This small molecule binds to this protein.
Small molecule (SMILES): Nc1ncnc2c1ncn2[C@H]1C[C@H](O)[C@@H](COP(=O)(O)O)O1

Binding-site contacts:
Ligand atom N6 contacts residue PRO419 of chain 15.A at 3.4 Å (h-bond).
Ligand atom N7 contacts residue HIS418 of chain 15.A at 4.4 Å.
Ligand atom C2 contacts residue PRO419 of chain 15.A at 4.0 Å (hydrophobic).
Ligand atom N9 contacts residue PRO203 of chain 15.A at 4.2 Å.
Ligand atom C6 contacts residue VAL202 of chain 15.A at 3.9 Å (hydrophobic).
Ligand atom C8 contacts residue PRO203 of chain 15.A at 4.4 Å (hydrophobic).
Ligand atom O4' contacts residue PRO419 of chain 15.A at 4.3 Å.
Ligand atom N3 contacts residue PRO203 of chain 15.A at 4.4 Å.
Ligand atom C5 contacts residue PRO203 of chain 15.A at 4.3 Å (hydrophobic).
Ligand atom C2' contacts residue PRO203 of chain 15.A at 4.0 Å (hydrophobic).
Ligand atom N3 contacts residue PRO419 of chain 15.A at 4.3 Å.
Ligand atom C2 contacts residue GLY427 of chain 15.A at 3.4 Å.
Ligand atom N6 contacts residue GLY427 of chain 15.A at 2.8 Å (h-bond).
Ligand atom C4 contacts residue PRO419 of chain 15.A at 4.2 Å (hydrophobic).
Ligand atom O2P contacts residue HIS416 of chain 15.A at 2.8 Å (h-bond).
Ligand atom N6 contacts residue SER420 of chain 15.A at 4.0 Å.
Ligand atom N6 contacts residue PHE426 of chain 15.A at 3.8 Å.
Ligand atom N7 contacts residue SER420 of chain 15.A at 3.9 Å.
Ligand atom N1 contacts residue PRO419 of chain 15.A at 3.5 Å (h-bond).
Ligand atom C2 contacts residue VAL202 of chain 15.A at 4.3 Å (hydrophobic).
Ligand atom O5' contacts residue PRO419 of chain 15.A at 3.9 Å.
Ligand atom C6 contacts residue PRO419 of chain 15.A at 3.2 Å (hydrophobic).
Ligand atom P contacts residue HIS416 of chain 15.A at 4.0 Å.
Ligand atom N1 contacts residue VAL202 of chain 15.A at 3.7 Å.
Ligand atom O1P contacts residue HIS416 of chain 15.A at 4.2 Å.
Ligand atom C6 contacts residue PRO203 of chain 15.A at 4.4 Å (hydrophobic).
Ligand atom N9 contacts residue HIS418 of chain 15.A at 4.3 Å.
Ligand atom C1' contacts residue HIS418 of chain 15.A at 4.1 Å.
Ligand atom N6 contacts residue GLY425 of chain 15.A at 4.1 Å.
Ligand atom N7 contacts residue PRO419 of chain 15.A at 4.3 Å.
Ligand atom C8 contacts residue HIS418 of chain 15.A at 3.7 Å.
Ligand atom O2P contacts residue PRO419 of chain 15.A at 4.2 Å.
Ligand atom N6 contacts residue VAL202 of chain 15.A at 4.0 Å.
Ligand atom N1 contacts residue GLY427 of chain 15.A at 2.7 Å (h-bond).
Ligand atom C5 contacts residue SER420 of chain 15.A at 4.3 Å.
Ligand atom C6 contacts residue GLY427 of chain 15.A at 3.7 Å.
Ligand atom C6 contacts residue SER420 of chain 15.A at 4.3 Å.
Ligand atom C5 contacts residue PRO419 of chain 15.A at 3.7 Å (hydrophobic).
Ligand atom C4 contacts residue PRO203 of chain 15.A at 4.2 Å (hydrophobic).
Ligand atom O4' contacts residue HIS418 of chain 15.A at 4.1 Å.

Sequence of chain 15.A:
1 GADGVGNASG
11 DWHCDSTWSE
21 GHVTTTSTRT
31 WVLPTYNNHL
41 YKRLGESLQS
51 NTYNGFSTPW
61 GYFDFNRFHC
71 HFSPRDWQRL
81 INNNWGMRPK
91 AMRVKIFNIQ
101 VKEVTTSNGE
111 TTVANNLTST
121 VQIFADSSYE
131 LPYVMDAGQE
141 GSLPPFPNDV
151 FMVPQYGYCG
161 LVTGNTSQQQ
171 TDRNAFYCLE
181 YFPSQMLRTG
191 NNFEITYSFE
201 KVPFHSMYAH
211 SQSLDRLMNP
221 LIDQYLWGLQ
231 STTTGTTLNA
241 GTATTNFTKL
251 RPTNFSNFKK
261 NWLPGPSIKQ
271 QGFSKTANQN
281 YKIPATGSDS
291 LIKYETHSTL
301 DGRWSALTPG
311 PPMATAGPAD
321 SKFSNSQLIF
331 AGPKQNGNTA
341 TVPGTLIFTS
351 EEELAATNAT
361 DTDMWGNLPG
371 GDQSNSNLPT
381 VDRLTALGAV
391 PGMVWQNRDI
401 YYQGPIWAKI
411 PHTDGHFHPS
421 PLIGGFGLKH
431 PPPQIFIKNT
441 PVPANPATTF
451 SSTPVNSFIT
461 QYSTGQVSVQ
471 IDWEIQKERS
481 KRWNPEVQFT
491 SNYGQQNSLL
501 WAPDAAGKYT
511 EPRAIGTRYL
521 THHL